Binding-site contacts:
Ligand atom C2 contacts residue SER184 of chain 1.B at 4.0 Å.
Ligand atom C2 contacts residue ASN180 of chain 1.B at 4.2 Å.
Ligand atom F2 contacts residue VAL185 of chain 1.B at 3.8 Å.
Ligand atom F2 contacts residue ILE200 of chain 1.B at 3.8 Å.
Ligand atom C4 contacts residue ILE200 of chain 1.B at 4.4 Å (hydrophobic).
Ligand atom F contacts residue ALA181 of chain 1.B at 3.8 Å.
Ligand atom F contacts residue ASN180 of chain 1.B at 3.0 Å.
Ligand atom F2 contacts residue ASN180 of chain 1.B at 4.4 Å.
Ligand atom C1 contacts residue ILE200 of chain 1.B at 4.0 Å (hydrophobic).
Ligand atom F1 contacts residue PHE176 of chain 1.B at 3.2 Å.
Ligand atom C4 contacts residue SER184 of chain 1.B at 3.9 Å.
Ligand atom C2 contacts residue ILE200 of chain 1.B at 4.4 Å (hydrophobic).
Ligand atom C4 contacts residue PHE176 of chain 1.B at 4.1 Å (hydrophobic).
Ligand atom C3 contacts residue ASN180 of chain 1.B at 3.8 Å.
Ligand atom F contacts residue SER184 of chain 1.B at 3.6 Å.
Ligand atom N contacts residue ASN180 of chain 1.B at 3.7 Å.
Ligand atom C4 contacts residue ASN180 of chain 1.B at 4.2 Å.
Ligand atom F1 contacts residue ILE200 of chain 1.B at 3.4 Å.
Ligand atom F contacts residue PHE176 of chain 1.B at 3.8 Å.
Ligand atom F2 contacts residue SER184 of chain 1.B at 3.3 Å.
Ligand atom O1 contacts residue ILE200 of chain 1.B at 4.4 Å.
Ligand atom N1 contacts residue ASN180 of chain 1.B at 4.1 Å.
Ligand atom C1 contacts residue SER184 of chain 1.B at 3.8 Å.
Ligand atom F contacts residue VAL185 of chain 1.B at 4.4 Å.

The protein below binds the small molecule below.
Small molecule (SMILES): Cn1nc(C(F)(F)F)cc1B(O)O

Sequence of chain 1.B:
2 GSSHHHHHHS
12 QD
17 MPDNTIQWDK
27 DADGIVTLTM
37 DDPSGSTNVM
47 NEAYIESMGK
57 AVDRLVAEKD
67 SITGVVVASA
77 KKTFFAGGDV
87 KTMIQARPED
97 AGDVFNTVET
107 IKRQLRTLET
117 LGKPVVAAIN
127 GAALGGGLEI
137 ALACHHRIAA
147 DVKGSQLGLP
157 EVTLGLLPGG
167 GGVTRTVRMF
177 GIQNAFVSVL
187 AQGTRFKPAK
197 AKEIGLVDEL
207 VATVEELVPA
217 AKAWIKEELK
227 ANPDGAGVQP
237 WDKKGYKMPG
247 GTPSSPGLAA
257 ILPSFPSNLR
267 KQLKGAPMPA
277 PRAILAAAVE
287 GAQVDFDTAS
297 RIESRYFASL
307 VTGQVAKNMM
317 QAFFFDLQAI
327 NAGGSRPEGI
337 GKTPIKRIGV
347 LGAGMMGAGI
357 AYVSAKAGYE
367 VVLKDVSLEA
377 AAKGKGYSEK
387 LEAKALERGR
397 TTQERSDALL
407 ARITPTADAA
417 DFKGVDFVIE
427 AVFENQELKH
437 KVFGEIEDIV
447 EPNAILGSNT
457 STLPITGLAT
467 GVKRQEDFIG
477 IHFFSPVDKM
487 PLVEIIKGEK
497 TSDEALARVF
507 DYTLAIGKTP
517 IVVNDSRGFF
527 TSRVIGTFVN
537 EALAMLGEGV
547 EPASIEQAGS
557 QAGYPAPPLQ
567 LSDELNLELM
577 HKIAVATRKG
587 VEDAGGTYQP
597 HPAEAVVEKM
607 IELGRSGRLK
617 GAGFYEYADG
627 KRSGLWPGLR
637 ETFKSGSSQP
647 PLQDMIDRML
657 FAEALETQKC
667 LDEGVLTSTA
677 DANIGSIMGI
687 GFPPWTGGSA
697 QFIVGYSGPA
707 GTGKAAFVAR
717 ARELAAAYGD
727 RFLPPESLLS